The protein below binds the small molecule below.
Small molecule (SMILES): N[C@@H]1NCNN1

Binding-site contacts:
Ligand atom N05 contacts residue LYS142 of chain 1.A at 3.1 Å.
Ligand atom C02 contacts residue LYS142 of chain 1.A at 4.1 Å.
Ligand atom N06 contacts residue TYR94 of chain 1.A at 4.0 Å.
Ligand atom N01 contacts residue LYS142 of chain 1.A at 4.2 Å.
Ligand atom N06 contacts residue LYS142 of chain 1.A at 3.0 Å.
Ligand atom C02 contacts residue TYR94 of chain 1.A at 3.9 Å (hydrophobic).
Ligand atom C02 contacts residue SER92 of chain 1.A at 4.0 Å.
Ligand atom N05 contacts residue TYR94 of chain 1.A at 4.2 Å.
Ligand atom N01 contacts residue ASP95 of chain 1.A at 3.8 Å.
Ligand atom C04 contacts residue ASP95 of chain 1.A at 4.5 Å.
Ligand atom N03 contacts residue ASP95 of chain 1.A at 3.6 Å (salt-bridge).
Ligand atom C02 contacts residue ASP95 of chain 1.A at 3.5 Å.
Ligand atom N01 contacts residue SER92 of chain 1.A at 3.1 Å (h-bond).

Sequence of chain 1.A:
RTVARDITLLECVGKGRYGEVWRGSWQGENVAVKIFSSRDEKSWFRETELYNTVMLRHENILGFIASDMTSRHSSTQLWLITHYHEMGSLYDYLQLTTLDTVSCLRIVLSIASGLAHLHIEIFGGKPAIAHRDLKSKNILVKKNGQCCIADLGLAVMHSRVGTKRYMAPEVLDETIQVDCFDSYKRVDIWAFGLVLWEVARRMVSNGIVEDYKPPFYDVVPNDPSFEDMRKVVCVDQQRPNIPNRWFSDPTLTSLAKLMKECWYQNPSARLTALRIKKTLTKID